The protein below binds the small molecule below.
Small molecule (SMILES): N[C@@H](CCN[C@@H](CCN[C@@H](CCC(=O)O)C(=O)O)C(=O)O)C(=O)O

Binding-site contacts:
Ligand atom O1 contacts residue LEU136 of chain 1.A at 3.0 Å (h-bond).
Ligand atom C12 contacts residue ASN255 of chain 1.A at 3.5 Å.
Ligand atom O5 contacts residue ASN255 of chain 1.A at 3.0 Å (h-bond).
Ligand atom C4 contacts residue TYR107 of chain 1.A at 3.3 Å (hydrophobic).
Ligand atom O2 contacts residue PHE128 of chain 1.A at 3.5 Å.
Ligand atom C6 contacts residue TYR107 of chain 1.A at 3.5 Å (hydrophobic).
Ligand atom O6 contacts residue ASN256 of chain 1.A at 2.8 Å (h-bond).
Ligand atom C12 contacts residue TYR73 of chain 1.A at 3.1 Å (hydrophobic).
Ligand atom N1 contacts residue GLY131 of chain 1.A at 2.8 Å (h-bond).
Ligand atom O3 contacts residue LEU197 of chain 1.A at 3.0 Å (h-bond).
Ligand atom O5 contacts residue VAL254 of chain 1.A at 3.5 Å.
Ligand atom O3 contacts residue ALA196 of chain 1.A at 3.1 Å (h-bond).
Ligand atom O1 contacts residue LEU134 of chain 1.A at 3.5 Å (h-bond).
Ligand atom O1 contacts residue PRO135 of chain 1.A at 3.4 Å.
Ligand atom N1 contacts residue LEU134 of chain 1.A at 2.8 Å (h-bond).
Ligand atom O2 contacts residue TYR107 of chain 1.A at 3.4 Å.
Ligand atom C10 contacts residue PHE103 of chain 1.A at 3.6 Å (hydrophobic).
Ligand atom C3 contacts residue GLU81 of chain 1.A at 3.3 Å.
Ligand atom O4 contacts residue ARG221 of chain 1.A at 2.9 Å (salt-bridge).
Ligand atom C contacts residue THR137 of chain 1.A at 3.4 Å.
Ligand atom O4 contacts residue ALA195 of chain 1.A at 3.4 Å.
Ligand atom C1 contacts residue GLU81 of chain 1.A at 3.4 Å.
Ligand atom O6 contacts residue ASN255 of chain 1.A at 3.2 Å (h-bond).
Ligand atom O8 contacts residue TYR73 of chain 1.A at 2.9 Å (h-bond).
Ligand atom N1 contacts residue GLU81 of chain 1.A at 3.0 Å (salt-bridge).
Ligand atom O5 contacts residue ARG106 of chain 1.A at 3.5 Å.
Ligand atom C5 contacts residue ALA196 of chain 1.A at 3.3 Å (hydrophobic).
Ligand atom O4 contacts residue ALA196 of chain 1.A at 2.8 Å (h-bond).
Ligand atom C1 contacts residue TYR107 of chain 1.A at 3.5 Å (hydrophobic).
Ligand atom O2 contacts residue ARG221 of chain 1.A at 3.2 Å (salt-bridge).
Ligand atom N2 contacts residue TYR107 of chain 1.A at 3.1 Å (h-bond).
Ligand atom C7 contacts residue ASN256 of chain 1.A at 3.3 Å.
Ligand atom C7 contacts residue TYR107 of chain 1.A at 3.4 Å (hydrophobic).
Ligand atom N3 contacts residue ASN256 of chain 1.A at 2.9 Å (h-bond).
Ligand atom O7 contacts residue ASN255 of chain 1.A at 2.6 Å (h-bond).
Ligand atom C11 contacts residue ASN255 of chain 1.A at 3.5 Å.
Ligand atom O2 contacts residue THR137 of chain 1.A at 2.5 Å (h-bond).
Ligand atom O7 contacts residue TYR73 of chain 1.A at 2.5 Å (h-bond).
Ligand atom N2 contacts residue GLU81 of chain 1.A at 3.4 Å (salt-bridge).
Ligand atom O1 contacts residue THR137 of chain 1.A at 2.9 Å (h-bond).

Sequence of chain 1.A:
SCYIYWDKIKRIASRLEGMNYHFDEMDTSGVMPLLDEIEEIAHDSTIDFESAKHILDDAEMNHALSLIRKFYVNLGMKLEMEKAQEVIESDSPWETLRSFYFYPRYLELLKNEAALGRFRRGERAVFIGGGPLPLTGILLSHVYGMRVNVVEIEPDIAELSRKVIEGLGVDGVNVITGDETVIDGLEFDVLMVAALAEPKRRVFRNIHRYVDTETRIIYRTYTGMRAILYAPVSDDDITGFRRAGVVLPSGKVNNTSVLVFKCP